Sequence of chain 1.E:
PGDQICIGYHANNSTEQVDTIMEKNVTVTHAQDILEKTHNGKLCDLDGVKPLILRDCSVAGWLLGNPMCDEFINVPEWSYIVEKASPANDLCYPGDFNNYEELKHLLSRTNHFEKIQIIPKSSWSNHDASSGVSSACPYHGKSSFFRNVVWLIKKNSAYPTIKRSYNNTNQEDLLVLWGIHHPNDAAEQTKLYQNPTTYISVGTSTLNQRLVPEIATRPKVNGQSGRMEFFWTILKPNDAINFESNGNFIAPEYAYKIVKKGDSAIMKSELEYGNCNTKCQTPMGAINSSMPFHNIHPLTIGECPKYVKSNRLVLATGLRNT

Binding-site contacts:
Ligand atom C8 contacts residue ASP245 of chain 1.C at 3.5 Å.
Ligand atom C3 contacts residue ASN173 of chain 1.C at 3.9 Å.
Ligand atom C7 contacts residue ALA246 of chain 1.C at 3.9 Å (hydrophobic).
Ligand atom O4 contacts residue ASN244 of chain 1.C at 3.4 Å (h-bond).
Ligand atom C5 contacts residue ASN173 of chain 1.C at 3.5 Å.
Ligand atom C1 contacts residue ASN244 of chain 1.C at 3.6 Å.
Ligand atom C4 contacts residue ASN244 of chain 1.C at 3.9 Å.
Ligand atom N2 contacts residue ASN173 of chain 1.C at 3.3 Å (h-bond).
Ligand atom C8 contacts residue ALA246 of chain 1.C at 3.4 Å (hydrophobic).
Ligand atom C8 contacts residue ASN244 of chain 1.C at 3.7 Å.
Ligand atom O7 contacts residue ASN173 of chain 1.C at 3.8 Å.
Ligand atom C8 contacts residue PRO225 of chain 1.E at 4.0 Å (hydrophobic).
Ligand atom C3 contacts residue ASN244 of chain 1.C at 3.6 Å.
Ligand atom N2 contacts residue ASP245 of chain 1.C at 4.3 Å.
Ligand atom O7 contacts residue ASN244 of chain 1.C at 2.8 Å (h-bond).
Ligand atom C2 contacts residue ASN173 of chain 1.C at 2.8 Å.
Ligand atom C7 contacts residue ASN173 of chain 1.C at 3.8 Å.
Ligand atom N2 contacts residue ASN244 of chain 1.C at 2.7 Å (h-bond).
Ligand atom C4 contacts residue ASN173 of chain 1.C at 4.3 Å.
Ligand atom O5 contacts residue ASN173 of chain 1.C at 2.3 Å (h-bond).
Ligand atom C7 contacts residue ASN244 of chain 1.C at 3.6 Å.
Ligand atom O3 contacts residue ASN244 of chain 1.C at 4.3 Å.
Ligand atom C2 contacts residue ASN244 of chain 1.C at 3.4 Å.
Ligand atom C1 contacts residue ASN173 of chain 1.C at 1.4 Å.
Ligand atom N2 contacts residue ALA246 of chain 1.C at 4.3 Å.
Ligand atom C5 contacts residue ASN244 of chain 1.C at 3.9 Å.
Ligand atom O7 contacts residue ALA246 of chain 1.C at 4.3 Å.

Sequence of chain 1.C:
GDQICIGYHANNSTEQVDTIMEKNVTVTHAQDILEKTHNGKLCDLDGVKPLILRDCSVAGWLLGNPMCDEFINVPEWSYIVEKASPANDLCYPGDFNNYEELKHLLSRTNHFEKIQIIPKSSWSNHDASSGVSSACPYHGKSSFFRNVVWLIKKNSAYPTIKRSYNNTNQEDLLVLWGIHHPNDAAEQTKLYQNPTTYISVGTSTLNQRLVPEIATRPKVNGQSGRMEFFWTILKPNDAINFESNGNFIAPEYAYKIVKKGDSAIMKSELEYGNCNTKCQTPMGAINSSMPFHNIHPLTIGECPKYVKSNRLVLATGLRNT

The protein below binds the small molecule below.
Small molecule (SMILES): CC(=O)N[C@H]1[C@H](O[C@H]2[C@H](O)[C@@H](NC(C)=O)CO[C@@H]2CO)O[C@H](CO)[C@@H](O[C@@H]2O[C@H](CO)[C@@H](O)[C@H](O)[C@@H]2O)[C@@H]1O